Sequence of chain 1.A:
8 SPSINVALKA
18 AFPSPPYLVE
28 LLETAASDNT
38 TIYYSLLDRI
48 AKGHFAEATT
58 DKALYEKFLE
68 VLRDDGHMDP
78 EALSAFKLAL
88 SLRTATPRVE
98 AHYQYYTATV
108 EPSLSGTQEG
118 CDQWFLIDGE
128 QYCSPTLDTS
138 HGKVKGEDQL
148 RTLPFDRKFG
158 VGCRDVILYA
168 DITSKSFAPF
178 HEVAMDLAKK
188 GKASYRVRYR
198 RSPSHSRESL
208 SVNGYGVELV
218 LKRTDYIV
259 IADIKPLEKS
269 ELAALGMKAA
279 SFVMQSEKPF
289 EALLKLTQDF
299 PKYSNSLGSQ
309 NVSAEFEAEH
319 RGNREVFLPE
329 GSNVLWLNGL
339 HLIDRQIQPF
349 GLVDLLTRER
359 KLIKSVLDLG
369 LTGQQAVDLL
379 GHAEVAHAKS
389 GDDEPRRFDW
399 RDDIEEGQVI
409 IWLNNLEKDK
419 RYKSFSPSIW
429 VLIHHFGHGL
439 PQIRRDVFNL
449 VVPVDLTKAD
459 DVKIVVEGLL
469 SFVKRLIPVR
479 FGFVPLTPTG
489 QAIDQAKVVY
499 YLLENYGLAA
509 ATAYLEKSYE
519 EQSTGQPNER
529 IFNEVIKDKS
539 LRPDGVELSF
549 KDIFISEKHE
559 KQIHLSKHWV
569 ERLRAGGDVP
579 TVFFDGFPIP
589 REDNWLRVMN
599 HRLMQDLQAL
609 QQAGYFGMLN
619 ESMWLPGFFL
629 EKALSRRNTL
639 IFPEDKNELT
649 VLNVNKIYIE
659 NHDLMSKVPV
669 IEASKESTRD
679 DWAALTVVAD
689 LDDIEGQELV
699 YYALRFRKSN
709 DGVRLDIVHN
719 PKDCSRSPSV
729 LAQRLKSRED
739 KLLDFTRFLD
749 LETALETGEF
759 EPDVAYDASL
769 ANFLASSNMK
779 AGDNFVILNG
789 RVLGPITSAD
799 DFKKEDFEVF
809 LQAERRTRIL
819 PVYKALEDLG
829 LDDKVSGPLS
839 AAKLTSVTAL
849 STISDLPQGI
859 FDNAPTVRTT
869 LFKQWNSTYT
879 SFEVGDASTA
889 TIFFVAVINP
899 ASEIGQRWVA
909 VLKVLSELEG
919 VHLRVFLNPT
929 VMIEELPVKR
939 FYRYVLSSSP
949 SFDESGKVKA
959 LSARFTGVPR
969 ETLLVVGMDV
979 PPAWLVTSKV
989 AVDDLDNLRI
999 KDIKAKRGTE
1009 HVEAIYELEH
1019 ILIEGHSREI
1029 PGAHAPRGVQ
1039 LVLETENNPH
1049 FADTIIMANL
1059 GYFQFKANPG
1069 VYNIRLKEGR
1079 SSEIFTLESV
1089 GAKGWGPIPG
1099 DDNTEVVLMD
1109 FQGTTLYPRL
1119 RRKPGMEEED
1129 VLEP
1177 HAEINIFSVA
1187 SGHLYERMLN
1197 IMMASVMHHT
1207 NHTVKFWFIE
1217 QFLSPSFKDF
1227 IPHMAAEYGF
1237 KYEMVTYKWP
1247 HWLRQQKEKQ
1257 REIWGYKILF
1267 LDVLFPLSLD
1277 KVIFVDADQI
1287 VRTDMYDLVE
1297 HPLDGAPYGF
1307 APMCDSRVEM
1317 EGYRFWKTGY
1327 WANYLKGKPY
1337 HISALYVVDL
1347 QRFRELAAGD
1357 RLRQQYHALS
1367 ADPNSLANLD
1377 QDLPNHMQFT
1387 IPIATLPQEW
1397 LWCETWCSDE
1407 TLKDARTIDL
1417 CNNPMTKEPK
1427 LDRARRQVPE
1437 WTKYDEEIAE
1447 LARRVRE

A protein and the small-molecule ligand that binds it are described below.
Small molecule (SMILES): CC(=O)N[C@@H]1[C@@H](O)[C@H](O)[C@@H](CO)O[C@H]1O

Binding-site contacts:
Ligand atom C2 contacts residue ASN309 of chain 1.A at 2.4 Å.
Ligand atom C6 contacts residue ASN309 of chain 1.A at 3.3 Å.
Ligand atom C4 contacts residue ASN309 of chain 1.A at 3.5 Å.
Ligand atom O7 contacts residue ASN309 of chain 1.A at 3.5 Å (h-bond).
Ligand atom C3 contacts residue ASN309 of chain 1.A at 3.5 Å.
Ligand atom C1 contacts residue ASN309 of chain 1.A at 1.4 Å.
Ligand atom O5 contacts residue ASN309 of chain 1.A at 2.3 Å (h-bond).
Ligand atom C7 contacts residue ASN309 of chain 1.A at 3.8 Å.
Ligand atom C5 contacts residue ASN309 of chain 1.A at 3.1 Å.
Ligand atom N2 contacts residue ASN309 of chain 1.A at 3.4 Å (h-bond).